Sequence of chain 1.A:
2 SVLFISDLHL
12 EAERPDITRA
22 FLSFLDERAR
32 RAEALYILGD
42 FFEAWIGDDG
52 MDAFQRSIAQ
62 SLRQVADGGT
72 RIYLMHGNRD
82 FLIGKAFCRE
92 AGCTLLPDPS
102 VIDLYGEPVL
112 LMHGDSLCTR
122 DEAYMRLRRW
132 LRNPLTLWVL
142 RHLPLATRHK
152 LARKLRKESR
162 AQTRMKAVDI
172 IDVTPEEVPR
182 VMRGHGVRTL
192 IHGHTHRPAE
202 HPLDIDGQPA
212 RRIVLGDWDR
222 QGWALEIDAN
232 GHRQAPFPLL

Binding-site contacts:
Ligand atom O7 contacts residue TYR125 of chain 1.A at 3.3 Å.
Ligand atom C3 contacts residue SER160 of chain 1.A at 3.4 Å.
Ligand atom O46 contacts residue ARG157 of chain 1.A at 2.7 Å (salt-bridge).
Ligand atom C25 contacts residue ARG149 of chain 1.A at 3.6 Å.
Ligand atom O3 contacts residue TYR125 of chain 1.A at 3.4 Å.
Ligand atom P45 contacts residue ARG80 of chain 1.A at 3.7 Å.
Ligand atom O4 contacts residue ASP122 of chain 1.A at 3.3 Å (salt-bridge).
Ligand atom O48 contacts residue ARG157 of chain 1.A at 3.6 Å.
Ligand atom P45 contacts residue ARG157 of chain 1.A at 3.6 Å.
Ligand atom O47 contacts residue ARG80 of chain 1.A at 3.1 Å (salt-bridge).
Ligand atom O4 contacts residue LYS167 of chain 1.A at 2.8 Å (salt-bridge).
Ligand atom C7 contacts residue ASN79 of chain 1.A at 3.6 Å.
Ligand atom O44 contacts residue ARG157 of chain 1.A at 3.0 Å (salt-bridge).
Ligand atom O46 contacts residue SER160 of chain 1.A at 2.5 Å (h-bond).
Ligand atom C27 contacts residue LEU83 of chain 1.A at 3.6 Å (hydrophobic).
Ligand atom O5 contacts residue HIS195 of chain 1.A at 3.3 Å.
Ligand atom C28 contacts residue LYS167 of chain 1.A at 3.4 Å.
Ligand atom C20 contacts residue ARG80 of chain 1.A at 3.5 Å.
Ligand atom C4 contacts residue THR164 of chain 1.A at 3.6 Å.
Ligand atom C3 contacts residue THR164 of chain 1.A at 3.6 Å.
Ligand atom P45 contacts residue SER160 of chain 1.A at 3.4 Å.
Ligand atom O3 contacts residue LYS167 of chain 1.A at 3.7 Å.
Ligand atom C27 contacts residue ARG149 of chain 1.A at 3.6 Å.
Ligand atom C26 contacts residue ARG149 of chain 1.A at 3.7 Å.
Ligand atom O6 contacts residue HIS195 of chain 1.A at 2.8 Å (h-bond).
Ligand atom O48 contacts residue ASN79 of chain 1.A at 2.9 Å (h-bond).
Ligand atom O1 contacts residue SER160 of chain 1.A at 3.1 Å (h-bond).
Ligand atom O48 contacts residue ARG80 of chain 1.A at 2.8 Å (salt-bridge).
Ligand atom O44 contacts residue ARG80 of chain 1.A at 3.5 Å (salt-bridge).
Ligand atom O4 contacts residue THR164 of chain 1.A at 3.0 Å (h-bond).
Ligand atom C1 contacts residue ASN79 of chain 1.A at 3.6 Å.
Ligand atom C6 contacts residue HIS195 of chain 1.A at 3.7 Å.
Ligand atom N2 contacts residue SER160 of chain 1.A at 2.8 Å (h-bond).
Ligand atom O43 contacts residue ALA124 of chain 1.A at 3.4 Å.
Ligand atom C2 contacts residue SER160 of chain 1.A at 3.5 Å.
Ligand atom O42 contacts residue LYS167 of chain 1.A at 3.3 Å (salt-bridge).
Ligand atom O42 contacts residue THR164 of chain 1.A at 3.2 Å (h-bond).
Ligand atom O42 contacts residue SER160 of chain 1.A at 3.5 Å (h-bond).
Ligand atom O43 contacts residue LYS167 of chain 1.A at 2.8 Å (salt-bridge).
Ligand atom O7 contacts residue ASN79 of chain 1.A at 3.0 Å (h-bond).

The protein below binds the small molecule below.
Small molecule (SMILES): CCCCCCCCCCC[C@@H](O)CC(=O)N[C@H]1[C@@H](OP(=O)(O)O)O[C@H](CO)[C@@H](O)[C@@H]1OC(=O)C[C@H](O)CCCCCCCCCCC